This small molecule binds to this protein.
Small molecule (SMILES): O=C1NC2(CO1)CC(C(=O)N1CCC(COc3ccc(F)cc3Cl)CC1)C2

Sequence of chain 1.A:
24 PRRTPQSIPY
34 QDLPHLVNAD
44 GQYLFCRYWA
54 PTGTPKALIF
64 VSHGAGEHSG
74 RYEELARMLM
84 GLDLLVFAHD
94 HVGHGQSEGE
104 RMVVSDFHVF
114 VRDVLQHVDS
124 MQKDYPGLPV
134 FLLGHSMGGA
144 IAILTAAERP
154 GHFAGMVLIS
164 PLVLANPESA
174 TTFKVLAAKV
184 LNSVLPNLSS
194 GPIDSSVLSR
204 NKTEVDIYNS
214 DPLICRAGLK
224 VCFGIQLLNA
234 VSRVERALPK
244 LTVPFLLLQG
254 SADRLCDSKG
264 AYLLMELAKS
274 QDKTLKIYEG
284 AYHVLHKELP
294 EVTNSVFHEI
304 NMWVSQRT

Binding-site contacts:
Ligand atom C7 contacts residue VAL287 of chain 1.A at 3.7 Å (hydrophobic).
Ligand atom O23 contacts residue MET140 of chain 1.A at 2.8 Å (h-bond).
Ligand atom O23 contacts residue SER139 of chain 1.A at 2.8 Å (h-bond).
Ligand atom C16 contacts residue SER139 of chain 1.A at 3.6 Å.
Ligand atom C12 contacts residue ALA68 of chain 1.A at 3.3 Å (hydrophobic).
Ligand atom C8 contacts residue MET140 of chain 1.A at 3.9 Å (hydrophobic).
Ligand atom O24 contacts residue GLU70 of chain 1.A at 3.8 Å.
Ligand atom N20 contacts residue HIS138 of chain 1.A at 3.0 Å (h-bond).
Ligand atom C11 contacts residue HIS286 of chain 1.A at 3.7 Å.
Ligand atom C12 contacts residue SER139 of chain 1.A at 3.9 Å.
Ligand atom O22 contacts residue GLU70 of chain 1.A at 3.4 Å (salt-bridge).
Ligand atom C3 contacts residue LEU230 of chain 1.A at 3.9 Å (hydrophobic).
Ligand atom C8 contacts residue ALA68 of chain 1.A at 3.5 Å (hydrophobic).
Ligand atom O22 contacts residue VAL287 of chain 1.A at 3.4 Å.
Ligand atom F26 contacts residue GLY227 of chain 1.A at 3.2 Å.
Ligand atom O23 contacts residue GLY67 of chain 1.A at 3.5 Å.
Ligand atom CL27 contacts residue LEU165 of chain 1.A at 3.8 Å.
Ligand atom C15 contacts residue TYR211 of chain 1.A at 3.7 Å (hydrophobic).
Ligand atom C18 contacts residue ALA68 of chain 1.A at 3.9 Å (hydrophobic).
Ligand atom O24 contacts residue TYR211 of chain 1.A at 3.4 Å.
Ligand atom C3 contacts residue GLY227 of chain 1.A at 3.6 Å.
Ligand atom CL27 contacts residue LEU230 of chain 1.A at 3.8 Å.
Ligand atom N20 contacts residue VAL287 of chain 1.A at 3.7 Å.
Ligand atom C5 contacts residue GLY227 of chain 1.A at 3.6 Å.
Ligand atom C7 contacts residue HIS138 of chain 1.A at 3.8 Å.
Ligand atom C4 contacts residue LEU230 of chain 1.A at 3.8 Å (hydrophobic).
Ligand atom C7 contacts residue GLU70 of chain 1.A at 3.7 Å.
Ligand atom C1 contacts residue LEU222 of chain 1.A at 3.5 Å (hydrophobic).
Ligand atom O22 contacts residue ARG74 of chain 1.A at 3.0 Å (salt-bridge).
Ligand atom C14 contacts residue SER139 of chain 1.A at 3.1 Å.
Ligand atom C15 contacts residue ALA68 of chain 1.A at 3.5 Å (hydrophobic).
Ligand atom C16 contacts residue ALA68 of chain 1.A at 3.3 Å (hydrophobic).
Ligand atom C6 contacts residue LEU230 of chain 1.A at 3.8 Å (hydrophobic).
Ligand atom C7 contacts residue ARG74 of chain 1.A at 3.9 Å.
Ligand atom N21 contacts residue SER139 of chain 1.A at 3.0 Å (h-bond).
Ligand atom C8 contacts residue SER139 of chain 1.A at 2.8 Å.
Ligand atom C12 contacts residue GLY67 of chain 1.A at 3.7 Å.
Ligand atom C11 contacts residue SER139 of chain 1.A at 3.7 Å.
Ligand atom O23 contacts residue ALA68 of chain 1.A at 3.0 Å (h-bond).
Ligand atom C13 contacts residue SER139 of chain 1.A at 3.8 Å.